Sequence of chain 1.A:
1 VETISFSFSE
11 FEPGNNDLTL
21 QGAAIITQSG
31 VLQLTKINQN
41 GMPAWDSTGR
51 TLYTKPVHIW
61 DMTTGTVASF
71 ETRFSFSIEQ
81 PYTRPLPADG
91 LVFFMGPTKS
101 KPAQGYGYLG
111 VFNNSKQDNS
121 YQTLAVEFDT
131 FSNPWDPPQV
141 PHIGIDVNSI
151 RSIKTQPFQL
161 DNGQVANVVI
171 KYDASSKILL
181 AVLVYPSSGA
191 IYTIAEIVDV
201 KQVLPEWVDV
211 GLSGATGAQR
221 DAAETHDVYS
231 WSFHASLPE

This small molecule binds to this protein.
Small molecule (SMILES): OC[C@H]1O[C@@H](O[C@H]2[C@H](O)[C@H](O)[C@H](O)O[C@@H]2CO)[C@H](O)[C@@H](O)[C@H]1O

Binding-site contacts:
Ligand atom C3 contacts residue PHE131 of chain 1.A at 3.6 Å (hydrophobic).
Ligand atom C4 contacts residue ALA88 of chain 1.A at 4.0 Å (hydrophobic).
Ligand atom O4 contacts residue TYR106 of chain 1.A at 4.1 Å.
Ligand atom O3 contacts residue TYR106 of chain 1.A at 3.7 Å.
Ligand atom C6 contacts residue ALA218 of chain 1.A at 4.0 Å (hydrophobic).
Ligand atom C6 contacts residue ALA88 of chain 1.A at 4.0 Å (hydrophobic).
Ligand atom C2 contacts residue TYR106 of chain 1.A at 4.2 Å (hydrophobic).
Ligand atom C2 contacts residue GLN219 of chain 1.A at 4.1 Å.
Ligand atom C4 contacts residue ASP89 of chain 1.A at 3.4 Å.
Ligand atom C6 contacts residue PHE131 of chain 1.A at 4.0 Å (hydrophobic).
Ligand atom O5 contacts residue ALA218 of chain 1.A at 3.9 Å.
Ligand atom O3 contacts residue GLN219 of chain 1.A at 3.1 Å (h-bond).
Ligand atom O4 contacts residue GLY217 of chain 1.A at 3.2 Å.
Ligand atom C3 contacts residue ALA218 of chain 1.A at 3.9 Å (hydrophobic).
Ligand atom O3 contacts residue ASN133 of chain 1.A at 2.9 Å (h-bond).
Ligand atom O2 contacts residue TYR106 of chain 1.A at 4.4 Å.
Ligand atom O4 contacts residue ALA88 of chain 1.A at 3.7 Å.
Ligand atom C3 contacts residue ASN133 of chain 1.A at 3.3 Å.
Ligand atom C5 contacts residue PHE131 of chain 1.A at 3.6 Å (hydrophobic).
Ligand atom C3 contacts residue GLY107 of chain 1.A at 4.4 Å.
Ligand atom C6 contacts residue GLY217 of chain 1.A at 4.2 Å.
Ligand atom O2 contacts residue GLN219 of chain 1.A at 3.2 Å (h-bond).
Ligand atom O4 contacts residue ALA218 of chain 1.A at 3.7 Å.
Ligand atom C4 contacts residue PHE131 of chain 1.A at 3.7 Å (hydrophobic).
Ligand atom O6 contacts residue ALA222 of chain 1.A at 3.6 Å.
Ligand atom C3 contacts residue GLN219 of chain 1.A at 4.1 Å.
Ligand atom C3 contacts residue ASP89 of chain 1.A at 3.6 Å.
Ligand atom O4 contacts residue ALA218 of chain 1.A at 3.4 Å (h-bond).
Ligand atom O6 contacts residue GLN219 of chain 1.A at 3.5 Å.
Ligand atom O2 contacts residue ASN133 of chain 1.A at 3.7 Å.
Ligand atom O3 contacts residue ALA218 of chain 1.A at 3.7 Å.
Ligand atom O4 contacts residue ASP89 of chain 1.A at 2.6 Å (salt-bridge).
Ligand atom O3 contacts residue ASP89 of chain 1.A at 2.7 Å (salt-bridge).
Ligand atom O3 contacts residue GLY107 of chain 1.A at 3.1 Å (h-bond).
Ligand atom O6 contacts residue PHE131 of chain 1.A at 4.1 Å.
Ligand atom C2 contacts residue ASN133 of chain 1.A at 4.1 Å.
Ligand atom C2 contacts residue ALA218 of chain 1.A at 4.3 Å (hydrophobic).
Ligand atom O3 contacts residue PHE131 of chain 1.A at 4.0 Å.
Ligand atom C1 contacts residue ALA218 of chain 1.A at 4.2 Å (hydrophobic).
Ligand atom C6 contacts residue ALA222 of chain 1.A at 3.6 Å (hydrophobic).